Sequence of chain 1.A:
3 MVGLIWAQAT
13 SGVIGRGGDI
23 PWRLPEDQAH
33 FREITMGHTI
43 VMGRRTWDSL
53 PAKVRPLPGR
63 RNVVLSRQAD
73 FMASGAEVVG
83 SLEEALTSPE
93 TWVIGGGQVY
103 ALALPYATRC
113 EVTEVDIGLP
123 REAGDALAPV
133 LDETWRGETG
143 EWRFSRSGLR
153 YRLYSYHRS

The small molecule below binds the protein below.
Small molecule (SMILES): Cc1ccc2[nH]cc(CCCOc3c(C(=O)O)cnn3-c3ccccc3)c2c1

Binding-site contacts:
Ligand atom C08 contacts residue PHE33 of chain 1.A at 3.7 Å (hydrophobic).
Ligand atom C15 contacts residue ARG62 of chain 1.A at 3.3 Å.
Ligand atom C25 contacts residue ARG25 of chain 1.A at 3.9 Å.
Ligand atom O16 contacts residue ARG62 of chain 1.A at 2.8 Å (salt-bridge).
Ligand atom O16 contacts residue LEU59 of chain 1.A at 4.0 Å.
Ligand atom C25 contacts residue PO41 of chain 1.H at 3.8 Å.
Ligand atom C05 contacts residue PHE33 of chain 1.A at 3.5 Å (hydrophobic).
Ligand atom C25 contacts residue GLN30 of chain 1.A at 4.0 Å.
Ligand atom O17 contacts residue ARG62 of chain 1.A at 2.5 Å (salt-bridge).
Ligand atom C02 contacts residue PHE33 of chain 1.A at 4.0 Å (hydrophobic).
Ligand atom C03 contacts residue ILE96 of chain 1.A at 2.9 Å (hydrophobic).
Ligand atom C07 contacts residue ASP29 of chain 1.A at 3.8 Å.
Ligand atom C27 contacts residue PHE33 of chain 1.A at 3.5 Å (hydrophobic).
Ligand atom O17 contacts residue ARG34 of chain 1.A at 4.0 Å.
Ligand atom N06 contacts residue PHE33 of chain 1.A at 3.6 Å.
Ligand atom C01 contacts residue ILE96 of chain 1.A at 3.6 Å (hydrophobic).
Ligand atom C04 contacts residue ILE96 of chain 1.A at 3.6 Å (hydrophobic).
Ligand atom C07 contacts residue PHE33 of chain 1.A at 3.7 Å (hydrophobic).
Ligand atom C22 contacts residue VAL56 of chain 1.A at 4.0 Å (hydrophobic).
Ligand atom C10 contacts residue PHE33 of chain 1.A at 3.9 Å (hydrophobic).
Ligand atom N06 contacts residue NDP1 of chain 1.C at 3.8 Å.
Ligand atom C04 contacts residue NDP1 of chain 1.C at 3.2 Å.
Ligand atom C28 contacts residue PHE33 of chain 1.A at 3.9 Å (hydrophobic).
Ligand atom O16 contacts residue PHE33 of chain 1.A at 3.3 Å.
Ligand atom C24 contacts residue PO41 of chain 1.H at 3.6 Å.
Ligand atom C09 contacts residue GLN30 of chain 1.A at 3.7 Å.
Ligand atom C04 contacts residue PHE33 of chain 1.A at 3.8 Å (hydrophobic).
Ligand atom C03 contacts residue PHE33 of chain 1.A at 3.9 Å (hydrophobic).
Ligand atom C24 contacts residue ARG25 of chain 1.A at 3.9 Å.
Ligand atom C13 contacts residue LEU59 of chain 1.A at 4.0 Å (hydrophobic).
Ligand atom C02 contacts residue ILE96 of chain 1.A at 3.8 Å (hydrophobic).
Ligand atom C05 contacts residue NDP1 of chain 1.C at 3.8 Å.
Ligand atom C03 contacts residue NDP1 of chain 1.C at 3.2 Å.
Ligand atom C26 contacts residue GLN30 of chain 1.A at 3.8 Å.
Ligand atom C01 contacts residue LEU52 of chain 1.A at 3.7 Å (hydrophobic).
Ligand atom C14 contacts residue LEU59 of chain 1.A at 3.9 Å (hydrophobic).
Ligand atom C24 contacts residue PRO53 of chain 1.A at 3.9 Å (hydrophobic).
Ligand atom C01 contacts residue THR48 of chain 1.A at 3.6 Å.
Ligand atom C23 contacts residue PRO53 of chain 1.A at 3.5 Å (hydrophobic).
Ligand atom N19 contacts residue VAL56 of chain 1.A at 3.5 Å.